Sequence of chain 1.C:
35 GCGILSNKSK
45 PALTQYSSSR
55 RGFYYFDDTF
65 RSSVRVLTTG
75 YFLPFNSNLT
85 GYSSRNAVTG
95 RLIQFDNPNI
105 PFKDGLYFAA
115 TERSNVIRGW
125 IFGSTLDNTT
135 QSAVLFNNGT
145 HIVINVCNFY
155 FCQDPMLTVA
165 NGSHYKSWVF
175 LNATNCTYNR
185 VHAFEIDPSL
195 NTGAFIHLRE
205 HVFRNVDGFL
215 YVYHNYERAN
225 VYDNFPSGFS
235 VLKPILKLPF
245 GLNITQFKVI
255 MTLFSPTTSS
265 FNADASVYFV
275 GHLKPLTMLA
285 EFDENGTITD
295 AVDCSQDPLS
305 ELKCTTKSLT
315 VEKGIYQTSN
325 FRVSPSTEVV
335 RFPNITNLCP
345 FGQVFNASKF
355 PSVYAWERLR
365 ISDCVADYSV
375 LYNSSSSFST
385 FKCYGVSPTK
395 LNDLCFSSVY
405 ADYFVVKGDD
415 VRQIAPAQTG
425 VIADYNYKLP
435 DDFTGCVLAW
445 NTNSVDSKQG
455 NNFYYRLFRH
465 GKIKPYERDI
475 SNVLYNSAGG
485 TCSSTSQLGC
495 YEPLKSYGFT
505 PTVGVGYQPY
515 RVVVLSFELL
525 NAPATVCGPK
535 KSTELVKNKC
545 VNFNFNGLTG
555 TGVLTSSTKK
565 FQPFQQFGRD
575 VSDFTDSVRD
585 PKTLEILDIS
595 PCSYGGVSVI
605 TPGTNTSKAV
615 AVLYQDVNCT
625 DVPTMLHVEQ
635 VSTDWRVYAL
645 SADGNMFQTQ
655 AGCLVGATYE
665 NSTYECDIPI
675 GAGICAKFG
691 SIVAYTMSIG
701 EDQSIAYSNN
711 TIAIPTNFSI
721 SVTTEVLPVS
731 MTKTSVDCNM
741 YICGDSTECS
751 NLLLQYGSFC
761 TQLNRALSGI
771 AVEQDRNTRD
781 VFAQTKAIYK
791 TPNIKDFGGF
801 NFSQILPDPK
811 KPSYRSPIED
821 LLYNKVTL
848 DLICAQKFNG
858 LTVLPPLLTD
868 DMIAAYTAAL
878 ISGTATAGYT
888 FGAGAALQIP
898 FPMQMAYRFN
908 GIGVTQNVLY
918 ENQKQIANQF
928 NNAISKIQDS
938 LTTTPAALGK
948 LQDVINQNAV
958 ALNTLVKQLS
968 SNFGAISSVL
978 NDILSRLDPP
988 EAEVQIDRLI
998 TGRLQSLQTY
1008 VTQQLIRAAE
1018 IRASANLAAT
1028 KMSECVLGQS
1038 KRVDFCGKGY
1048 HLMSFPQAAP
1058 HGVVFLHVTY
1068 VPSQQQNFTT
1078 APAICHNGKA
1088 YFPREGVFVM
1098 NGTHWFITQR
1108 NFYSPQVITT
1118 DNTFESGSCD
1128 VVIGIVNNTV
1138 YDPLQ

This protein binds this small molecule.
Small molecule (SMILES): CC(=O)N[C@@H]1[C@@H](O)[C@H](O)[C@@H](CO)O[C@H]1O

Binding-site contacts:
Ligand atom C8 contacts residue ASN622 of chain 1.C at 4.4 Å.
Ligand atom C7 contacts residue ASP620 of chain 1.C at 4.5 Å.
Ligand atom C1 contacts residue ASN622 of chain 1.C at 1.5 Å.
Ligand atom C2 contacts residue ASN622 of chain 1.C at 2.5 Å.
Ligand atom C3 contacts residue ASN622 of chain 1.C at 3.9 Å.
Ligand atom O7 contacts residue ASN622 of chain 1.C at 3.3 Å (h-bond).
Ligand atom C7 contacts residue ASN622 of chain 1.C at 3.3 Å.
Ligand atom N2 contacts residue ASN622 of chain 1.C at 3.0 Å (h-bond).
Ligand atom C8 contacts residue VAL621 of chain 1.C at 3.9 Å (hydrophobic).
Ligand atom O5 contacts residue ASN622 of chain 1.C at 2.4 Å (h-bond).
Ligand atom C8 contacts residue ASP620 of chain 1.C at 3.1 Å.
Ligand atom C5 contacts residue ASN622 of chain 1.C at 3.8 Å.
Ligand atom C4 contacts residue ASN622 of chain 1.C at 4.3 Å.
Ligand atom O7 contacts residue ASP625 of chain 1.C at 4.1 Å.